Sequence of chain 1.A:
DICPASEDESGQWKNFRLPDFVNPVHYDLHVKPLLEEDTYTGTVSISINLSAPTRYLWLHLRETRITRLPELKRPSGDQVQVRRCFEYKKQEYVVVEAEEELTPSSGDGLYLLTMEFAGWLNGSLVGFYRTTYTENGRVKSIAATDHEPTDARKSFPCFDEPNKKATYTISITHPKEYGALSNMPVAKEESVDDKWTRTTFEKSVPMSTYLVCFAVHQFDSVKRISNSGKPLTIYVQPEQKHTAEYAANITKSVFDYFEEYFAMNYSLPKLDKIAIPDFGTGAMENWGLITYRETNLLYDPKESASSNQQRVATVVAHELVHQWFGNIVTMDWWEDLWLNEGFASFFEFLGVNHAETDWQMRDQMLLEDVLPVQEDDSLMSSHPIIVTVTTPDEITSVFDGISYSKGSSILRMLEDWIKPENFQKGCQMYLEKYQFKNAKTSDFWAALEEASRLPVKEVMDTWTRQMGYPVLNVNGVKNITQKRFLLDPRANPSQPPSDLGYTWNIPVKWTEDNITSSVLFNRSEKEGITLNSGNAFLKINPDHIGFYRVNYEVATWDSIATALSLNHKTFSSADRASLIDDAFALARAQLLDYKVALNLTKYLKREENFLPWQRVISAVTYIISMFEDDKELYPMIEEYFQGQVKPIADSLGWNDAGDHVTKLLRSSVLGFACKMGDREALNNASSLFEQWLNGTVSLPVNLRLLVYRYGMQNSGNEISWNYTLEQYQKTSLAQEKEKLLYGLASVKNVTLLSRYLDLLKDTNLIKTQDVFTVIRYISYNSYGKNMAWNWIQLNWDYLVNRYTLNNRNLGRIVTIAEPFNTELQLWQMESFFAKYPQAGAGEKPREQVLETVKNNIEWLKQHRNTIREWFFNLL

Binding-site contacts:
Ligand atom O4 contacts residue GLU684 of chain 1.A at 4.4 Å.
Ligand atom C7 contacts residue ASP654 of chain 1.A at 4.5 Å.
Ligand atom C4 contacts residue ASN688 of chain 1.A at 4.3 Å.
Ligand atom O7 contacts residue ASN687 of chain 1.A at 3.2 Å.
Ligand atom C6 contacts residue LYS650 of chain 1.A at 4.2 Å.
Ligand atom O5 contacts residue GLU684 of chain 1.A at 3.5 Å (salt-bridge).
Ligand atom C3 contacts residue ASN688 of chain 1.A at 3.9 Å.
Ligand atom C7 contacts residue ASN688 of chain 1.A at 3.6 Å.
Ligand atom O6 contacts residue LYS650 of chain 1.A at 4.2 Å.
Ligand atom O5 contacts residue ASN688 of chain 1.A at 2.4 Å (h-bond).
Ligand atom C8 contacts residue ASN687 of chain 1.A at 4.3 Å.
Ligand atom C4 contacts residue GLU684 of chain 1.A at 4.3 Å.
Ligand atom C6 contacts residue ASP654 of chain 1.A at 3.5 Å.
Ligand atom C1 contacts residue ASN688 of chain 1.A at 1.4 Å.
Ligand atom O7 contacts residue ASN688 of chain 1.A at 3.9 Å.
Ligand atom C6 contacts residue GLU684 of chain 1.A at 3.4 Å.
Ligand atom O6 contacts residue ASP654 of chain 1.A at 2.8 Å (salt-bridge).
Ligand atom C1 contacts residue GLU684 of chain 1.A at 3.5 Å.
Ligand atom O7 contacts residue ASP654 of chain 1.A at 3.3 Å (salt-bridge).
Ligand atom C8 contacts residue SER691 of chain 1.A at 4.0 Å.
Ligand atom O7 contacts residue GLU684 of chain 1.A at 4.2 Å.
Ligand atom C5 contacts residue GLU684 of chain 1.A at 3.2 Å.
Ligand atom O6 contacts residue GLU684 of chain 1.A at 4.2 Å.
Ligand atom C2 contacts residue ASN688 of chain 1.A at 2.5 Å.
Ligand atom C7 contacts residue ASN687 of chain 1.A at 4.2 Å.
Ligand atom N2 contacts residue ASN688 of chain 1.A at 2.9 Å (h-bond).
Ligand atom C2 contacts residue GLU684 of chain 1.A at 3.9 Å.
Ligand atom C8 contacts residue ASP654 of chain 1.A at 4.5 Å.
Ligand atom C5 contacts residue ASN688 of chain 1.A at 3.7 Å.

The small molecule below binds the protein below.
Small molecule (SMILES): CC(=O)N[C@H]1[C@H](O[C@H]2[C@H](O)[C@@H](NC(C)=O)CO[C@@H]2CO)O[C@H](CO)[C@@H](O[C@@H]2O[C@H](CO)[C@@H](O)[C@H](O)[C@H]2NC(C)=O)[C@@H]1O